Binding-site contacts:
Ligand atom C5 contacts residue ILE287 of chain 1.E at 3.4 Å (hydrophobic).
Ligand atom C1 contacts residue ZN1 of chain 1.CA at 2.9 Å.
Ligand atom C4 contacts residue LEU278 of chain 1.C at 4.5 Å (hydrophobic).
Ligand atom C5 contacts residue LEU264 of chain 1.E at 4.0 Å (hydrophobic).
Ligand atom O3 contacts residue TRP51 of chain 1.E at 3.8 Å.
Ligand atom C1 contacts residue NAD1 of chain 1.EA at 2.9 Å.
Ligand atom C2 contacts residue NAD1 of chain 1.EA at 3.5 Å.
Ligand atom C4 contacts residue TRP51 of chain 1.E at 3.7 Å (hydrophobic).
Ligand atom C2 contacts residue TRP89 of chain 1.E at 3.8 Å (hydrophobic).
Ligand atom C1 contacts residue VAL288 of chain 1.E at 4.2 Å (hydrophobic).
Ligand atom C4 contacts residue THR42 of chain 1.E at 4.3 Å.
Ligand atom OXT contacts residue NAD1 of chain 1.EA at 3.2 Å.
Ligand atom OXT contacts residue HIS63 of chain 1.E at 2.8 Å (h-bond).
Ligand atom C6 contacts residue TRP89 of chain 1.E at 3.6 Å (hydrophobic).
Ligand atom C1 contacts residue HIS63 of chain 1.E at 3.7 Å.
Ligand atom C2 contacts residue ZN1 of chain 1.CA at 4.4 Å.
Ligand atom C6 contacts residue VAL288 of chain 1.E at 3.9 Å (hydrophobic).
Ligand atom OXT contacts residue ZN1 of chain 1.CA at 2.2 Å.
Ligand atom C1 contacts residue TRP89 of chain 1.E at 4.2 Å (hydrophobic).
Ligand atom C4 contacts residue TRP89 of chain 1.E at 3.2 Å (hydrophobic).
Ligand atom C6 contacts residue ILE287 of chain 1.E at 3.6 Å (hydrophobic).
Ligand atom C5 contacts residue NAD1 of chain 1.EA at 4.3 Å.
Ligand atom O3 contacts residue TRP89 of chain 1.E at 3.6 Å.
Ligand atom C4 contacts residue LEU264 of chain 1.E at 3.7 Å (hydrophobic).
Ligand atom C1 contacts residue THR42 of chain 1.E at 3.4 Å.
Ligand atom C6 contacts residue NAD1 of chain 1.EA at 3.5 Å.
Ligand atom OXT contacts residue CYS150 of chain 1.E at 3.7 Å.
Ligand atom C2 contacts residue VAL288 of chain 1.E at 4.4 Å (hydrophobic).
Ligand atom C2 contacts residue THR42 of chain 1.E at 3.6 Å.
Ligand atom C5 contacts residue TRP89 of chain 1.E at 3.5 Å (hydrophobic).
Ligand atom O3 contacts residue LEU264 of chain 1.E at 4.1 Å.
Ligand atom C1 contacts residue CYS150 of chain 1.E at 3.6 Å (hydrophobic).
Ligand atom OXT contacts residue TRP89 of chain 1.E at 4.3 Å.
Ligand atom OXT contacts residue CYS40 of chain 1.E at 3.6 Å (h-bond).
Ligand atom O3 contacts residue THR42 of chain 1.E at 3.2 Å (h-bond).
Ligand atom C5 contacts residue LEU278 of chain 1.C at 4.1 Å (hydrophobic).
Ligand atom OXT contacts residue THR42 of chain 1.E at 2.7 Å (h-bond).

Sequence of chain 1.C:
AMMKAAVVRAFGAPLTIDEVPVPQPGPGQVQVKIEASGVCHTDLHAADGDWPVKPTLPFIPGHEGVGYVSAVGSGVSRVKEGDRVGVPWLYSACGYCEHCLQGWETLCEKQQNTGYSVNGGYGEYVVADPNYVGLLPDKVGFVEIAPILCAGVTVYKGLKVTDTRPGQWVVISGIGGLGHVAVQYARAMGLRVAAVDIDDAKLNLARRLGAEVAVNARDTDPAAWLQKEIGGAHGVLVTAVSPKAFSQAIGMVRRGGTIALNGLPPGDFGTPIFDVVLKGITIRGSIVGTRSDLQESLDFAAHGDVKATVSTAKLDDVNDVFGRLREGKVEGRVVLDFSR

Sequence of chain 1.E:
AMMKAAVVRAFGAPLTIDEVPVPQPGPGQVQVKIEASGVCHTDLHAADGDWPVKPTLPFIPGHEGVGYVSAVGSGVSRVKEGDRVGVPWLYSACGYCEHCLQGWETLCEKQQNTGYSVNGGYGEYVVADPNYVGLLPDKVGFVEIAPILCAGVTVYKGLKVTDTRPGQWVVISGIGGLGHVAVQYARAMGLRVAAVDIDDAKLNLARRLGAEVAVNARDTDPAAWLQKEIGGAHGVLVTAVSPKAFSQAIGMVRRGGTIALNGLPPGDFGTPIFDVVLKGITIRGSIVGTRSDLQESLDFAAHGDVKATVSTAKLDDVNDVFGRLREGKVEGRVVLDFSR

This protein binds this small molecule.
Small molecule (SMILES): O=Cc1ccco1